Sequence of chain 1.A:
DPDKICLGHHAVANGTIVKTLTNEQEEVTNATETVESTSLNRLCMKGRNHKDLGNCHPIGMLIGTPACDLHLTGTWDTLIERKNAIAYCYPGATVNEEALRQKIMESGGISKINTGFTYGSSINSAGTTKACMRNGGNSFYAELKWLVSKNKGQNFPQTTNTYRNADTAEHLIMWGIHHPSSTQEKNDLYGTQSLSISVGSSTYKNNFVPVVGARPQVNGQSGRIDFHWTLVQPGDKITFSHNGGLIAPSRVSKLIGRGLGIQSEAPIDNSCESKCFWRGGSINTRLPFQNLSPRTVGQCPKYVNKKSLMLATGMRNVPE

The small molecule below binds the protein below.
Small molecule (SMILES): CC(=O)N[C@@H]1[C@@H](O)[C@H](O[C@@H]2O[C@H](CO)[C@H](O)[C@H](O[C@]3(C(=O)O)C[C@H](O)[C@@H](NC(C)=O)[C@H]([C@H](O)[C@H](O)CO)O3)[C@H]2O)[C@@H](CO)O[C@H]1O

Binding-site contacts:
Ligand atom C6 contacts residue GLU185 of chain 1.A at 3.7 Å.
Ligand atom C7 contacts residue TRP146 of chain 1.A at 3.6 Å (hydrophobic).
Ligand atom C11 contacts residue GLY127 of chain 1.A at 3.6 Å.
Ligand atom O9 contacts residue HIS178 of chain 1.A at 3.4 Å (h-bond).
Ligand atom O1B contacts residue GLN221 of chain 1.A at 3.0 Å (h-bond).
Ligand atom C8 contacts residue TYR90 of chain 1.A at 3.9 Å (hydrophobic).
Ligand atom C4 contacts residue THR128 of chain 1.A at 3.4 Å.
Ligand atom O3 contacts residue GLN221 of chain 1.A at 3.4 Å (h-bond).
Ligand atom O7 contacts residue LEU189 of chain 1.A at 3.8 Å.
Ligand atom O1A contacts residue LYS130 of chain 1.A at 2.9 Å (salt-bridge).
Ligand atom C10 contacts residue THR128 of chain 1.A at 3.6 Å.
Ligand atom O1B contacts residue TYR90 of chain 1.A at 3.7 Å.
Ligand atom N5 contacts residue THR128 of chain 1.A at 2.8 Å (h-bond).
Ligand atom C9 contacts residue GLU185 of chain 1.A at 3.5 Å.
Ligand atom O9 contacts residue GLY223 of chain 1.A at 3.5 Å.
Ligand atom O1A contacts residue THR129 of chain 1.A at 3.1 Å (h-bond).
Ligand atom C11 contacts residue THR128 of chain 1.A at 3.4 Å.
Ligand atom C1 contacts residue GLN221 of chain 1.A at 3.2 Å.
Ligand atom O9 contacts residue GLU185 of chain 1.A at 2.9 Å (salt-bridge).
Ligand atom C5 contacts residue THR128 of chain 1.A at 3.7 Å.
Ligand atom O8 contacts residue GLN221 of chain 1.A at 3.1 Å (h-bond).
Ligand atom C9 contacts residue TRP146 of chain 1.A at 4.0 Å (hydrophobic).
Ligand atom O1A contacts residue GLN221 of chain 1.A at 3.3 Å (h-bond).
Ligand atom C1 contacts residue LYS130 of chain 1.A at 3.9 Å.
Ligand atom C9 contacts residue HIS178 of chain 1.A at 3.4 Å.
Ligand atom O8 contacts residue TYR90 of chain 1.A at 3.2 Å (h-bond).
Ligand atom C9 contacts residue TYR90 of chain 1.A at 3.4 Å (hydrophobic).
Ligand atom C11 contacts residue VAL148 of chain 1.A at 4.2 Å (hydrophobic).
Ligand atom C1 contacts residue THR129 of chain 1.A at 3.3 Å.
Ligand atom O6 contacts residue GLN221 of chain 1.A at 4.0 Å.
Ligand atom C2 contacts residue GLN221 of chain 1.A at 3.9 Å.
Ligand atom O10 contacts residue LEU189 of chain 1.A at 3.4 Å.
Ligand atom O4 contacts residue GLN221 of chain 1.A at 3.1 Å (h-bond).
Ligand atom O9 contacts residue TYR90 of chain 1.A at 2.8 Å (h-bond).
Ligand atom C4 contacts residue GLN221 of chain 1.A at 3.9 Å.
Ligand atom C8 contacts residue TRP146 of chain 1.A at 4.2 Å (hydrophobic).
Ligand atom C8 contacts residue GLU185 of chain 1.A at 4.1 Å.
Ligand atom C11 contacts residue TRP146 of chain 1.A at 4.1 Å (hydrophobic).
Ligand atom O1B contacts residue THR129 of chain 1.A at 2.6 Å (h-bond).
Ligand atom O4 contacts residue THR128 of chain 1.A at 3.4 Å (h-bond).